A protein and the small-molecule ligand that binds it are described below.
Small molecule (SMILES): Nc1ccc2ccc(CCNCc3cccc(F)c3)cc2n1

Binding-site contacts:
Ligand atom N02 contacts residue GLU243 of chain 2.A at 2.8 Å (salt-bridge).
Ligand atom C08 contacts residue ILE218 of chain 2.A at 3.8 Å (hydrophobic).
Ligand atom C26 contacts residue HIS128 of chain 2.A at 3.2 Å.
Ligand atom C05 contacts residue ILE218 of chain 2.A at 3.7 Å (hydrophobic).
Ligand atom C05 contacts residue HEM1 of chain 2.B at 3.7 Å.
Ligand atom N13 contacts residue HIS128 of chain 2.A at 2.8 Å (h-bond).
Ligand atom C22 contacts residue ARG132 of chain 2.A at 3.8 Å.
Ligand atom C10 contacts residue GLU243 of chain 2.A at 3.6 Å.
Ligand atom C10 contacts residue HEM1 of chain 2.B at 4.0 Å.
Ligand atom F27 contacts residue ALA147 of chain 2.A at 3.5 Å.
Ligand atom N02 contacts residue HEM1 of chain 2.B at 3.6 Å.
Ligand atom C02 contacts residue GLU243 of chain 2.A at 3.5 Å.
Ligand atom C12 contacts residue HEM1 of chain 2.B at 3.6 Å.
Ligand atom F27 contacts residue ARG254 of chain 2.A at 3.8 Å.
Ligand atom C21 contacts residue ARG132 of chain 2.A at 3.9 Å.
Ligand atom C06 contacts residue PHE235 of chain 2.A at 3.9 Å (hydrophobic).
Ligand atom C23 contacts residue ARG132 of chain 2.A at 4.0 Å.
Ligand atom N01 contacts residue GLU243 of chain 2.A at 2.8 Å (salt-bridge).
Ligand atom C04 contacts residue HEM1 of chain 2.B at 3.2 Å.
Ligand atom C23 contacts residue ALA147 of chain 2.A at 4.0 Å (hydrophobic).
Ligand atom C09 contacts residue HEM1 of chain 2.B at 3.4 Å.
Ligand atom C03 contacts residue HEM1 of chain 2.B at 3.0 Å.
Ligand atom C09 contacts residue ILE218 of chain 2.A at 3.9 Å (hydrophobic).
Ligand atom C07 contacts residue ILE218 of chain 2.A at 3.5 Å (hydrophobic).
Ligand atom C10 contacts residue ILE218 of chain 2.A at 3.9 Å (hydrophobic).
Ligand atom C08 contacts residue HEM1 of chain 2.B at 3.8 Å.
Ligand atom N02 contacts residue PRO216 of chain 2.A at 4.0 Å.
Ligand atom C12 contacts residue GLN129 of chain 2.A at 3.9 Å.
Ligand atom C06 contacts residue ILE218 of chain 2.A at 3.5 Å (hydrophobic).
Ligand atom C14 contacts residue HIS128 of chain 2.A at 3.8 Å.
Ligand atom C09 contacts residue GLU243 of chain 2.A at 3.5 Å.
Ligand atom N02 contacts residue TRP238 of chain 2.A at 2.9 Å (h-bond).
Ligand atom C06 contacts residue HEM1 of chain 2.B at 3.5 Å.
Ligand atom C21 contacts residue HIS128 of chain 2.A at 3.8 Å.
Ligand atom C12 contacts residue HIS128 of chain 2.A at 3.5 Å.
Ligand atom C02 contacts residue HEM1 of chain 2.B at 3.8 Å.
Ligand atom N02 contacts residue TYR239 of chain 2.A at 3.8 Å.
Ligand atom C11 contacts residue HEM1 of chain 2.B at 3.4 Å.
Ligand atom C07 contacts residue HEM1 of chain 2.B at 3.4 Å.
Ligand atom C14 contacts residue HEM1 of chain 2.B at 3.8 Å.

Sequence of chain 2.A:
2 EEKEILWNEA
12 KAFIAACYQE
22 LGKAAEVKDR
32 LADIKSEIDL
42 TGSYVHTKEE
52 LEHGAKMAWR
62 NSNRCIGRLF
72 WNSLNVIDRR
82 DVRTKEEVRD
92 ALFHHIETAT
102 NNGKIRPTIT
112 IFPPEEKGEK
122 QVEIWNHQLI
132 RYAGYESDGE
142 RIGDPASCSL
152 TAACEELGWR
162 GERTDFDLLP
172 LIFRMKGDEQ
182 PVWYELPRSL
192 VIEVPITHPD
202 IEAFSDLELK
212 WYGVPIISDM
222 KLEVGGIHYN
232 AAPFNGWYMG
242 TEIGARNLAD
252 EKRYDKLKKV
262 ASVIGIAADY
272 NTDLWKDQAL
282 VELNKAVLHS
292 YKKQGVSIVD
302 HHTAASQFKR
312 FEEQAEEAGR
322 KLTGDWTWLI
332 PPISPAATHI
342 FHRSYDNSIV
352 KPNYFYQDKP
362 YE